Binding-site contacts:
Ligand atom C4 contacts residue GLY100 of chain 1.A at 4.3 Å.
Ligand atom C6 contacts residue ILE49 of chain 1.A at 4.4 Å (hydrophobic).
Ligand atom C8 contacts residue ILE45 of chain 1.A at 3.4 Å (hydrophobic).
Ligand atom O1 contacts residue BGC1 of chain 1.B at 4.5 Å.
Ligand atom C5 contacts residue LEU136 of chain 1.A at 3.8 Å (hydrophobic).
Ligand atom C6 contacts residue ILE45 of chain 1.A at 3.8 Å (hydrophobic).
Ligand atom C1 contacts residue LEU136 of chain 1.A at 4.2 Å (hydrophobic).
Ligand atom C7 contacts residue LEU136 of chain 1.A at 3.8 Å (hydrophobic).
Ligand atom C2 contacts residue TRP96 of chain 1.A at 4.2 Å (hydrophobic).
Ligand atom O1 contacts residue SPH1 of chain 1.C at 1.8 Å (h-bond).
Ligand atom C4 contacts residue ILE45 of chain 1.A at 4.4 Å (hydrophobic).
Ligand atom C1 contacts residue TRP96 of chain 1.A at 3.3 Å (hydrophobic).
Ligand atom C6 contacts residue GLY100 of chain 1.A at 4.3 Å.
Ligand atom C1 contacts residue ASP48 of chain 1.A at 3.7 Å.
Ligand atom C1 contacts residue SPH1 of chain 1.C at 1.3 Å.
Ligand atom C4 contacts residue ASP48 of chain 1.A at 4.0 Å.
Ligand atom C8 contacts residue PHE34 of chain 1.A at 3.8 Å (hydrophobic).
Ligand atom C8 contacts residue PHE103 of chain 1.A at 3.5 Å (hydrophobic).
Ligand atom C1 contacts residue BGC1 of chain 1.B at 3.8 Å.
Ligand atom C4 contacts residue LEU136 of chain 1.A at 4.3 Å (hydrophobic).
Ligand atom C5 contacts residue ILE45 of chain 1.A at 3.7 Å (hydrophobic).
Ligand atom C2 contacts residue LEU136 of chain 1.A at 3.8 Å (hydrophobic).
Ligand atom C2 contacts residue SPH1 of chain 1.C at 2.6 Å.
Ligand atom C6 contacts residue LEU136 of chain 1.A at 3.7 Å (hydrophobic).
Ligand atom O1 contacts residue TRP96 of chain 1.A at 3.5 Å.
Ligand atom C6 contacts residue PHE103 of chain 1.A at 4.3 Å (hydrophobic).
Ligand atom C3 contacts residue SPH1 of chain 1.C at 3.2 Å.
Ligand atom C7 contacts residue PHE103 of chain 1.A at 3.7 Å (hydrophobic).
Ligand atom C4 contacts residue ILE49 of chain 1.A at 4.3 Å (hydrophobic).
Ligand atom C1 contacts residue HIS140 of chain 1.A at 4.4 Å.
Ligand atom C7 contacts residue ILE45 of chain 1.A at 3.9 Å (hydrophobic).
Ligand atom C3 contacts residue ASP48 of chain 1.A at 3.5 Å.
Ligand atom O1 contacts residue LEU136 of chain 1.A at 3.8 Å.
Ligand atom O1 contacts residue HIS140 of chain 1.A at 3.0 Å (h-bond).
Ligand atom C2 contacts residue ASP48 of chain 1.A at 3.3 Å.

Sequence of chain 1.A:
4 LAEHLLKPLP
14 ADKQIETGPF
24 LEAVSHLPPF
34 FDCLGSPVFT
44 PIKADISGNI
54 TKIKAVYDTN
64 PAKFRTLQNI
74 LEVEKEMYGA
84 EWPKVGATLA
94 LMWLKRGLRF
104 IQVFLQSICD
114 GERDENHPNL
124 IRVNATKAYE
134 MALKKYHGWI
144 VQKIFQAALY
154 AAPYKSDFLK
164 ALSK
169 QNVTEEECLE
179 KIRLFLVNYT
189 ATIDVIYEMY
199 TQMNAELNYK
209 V

The small molecule below binds the protein below.
Small molecule (SMILES): CCCCCCCC(=O)O